The small molecule below binds the protein below.
Small molecule (SMILES): CC(C)C[C@H](NC(=O)[C@@H](N)CC(=O)O)C(=O)N1CCC[C@H]1C(=O)N[C@@H](Cc1ccccc1)C(=O)O

Binding-site contacts:
Ligand atom OXT contacts residue ALA60 of chain 1.A at 3.9 Å.
Ligand atom N contacts residue ARG48 of chain 1.A at 3.7 Å.
Ligand atom CZ contacts residue THR44 of chain 1.A at 3.1 Å.
Ligand atom CB contacts residue PHE64 of chain 1.A at 3.5 Å (hydrophobic).
Ligand atom CD2 contacts residue ARG48 of chain 1.A at 3.7 Å.
Ligand atom CD2 contacts residue ILE18 of chain 1.A at 3.7 Å (hydrophobic).
Ligand atom O contacts residue ALA60 of chain 1.A at 4.0 Å.
Ligand atom CD1 contacts residue ILE19 of chain 1.A at 3.8 Å (hydrophobic).
Ligand atom C contacts residue ALA60 of chain 1.A at 3.6 Å (hydrophobic).
Ligand atom CZ contacts residue PHE40 of chain 1.A at 3.6 Å (hydrophobic).
Ligand atom C contacts residue ARG48 of chain 1.A at 3.0 Å.
Ligand atom CG contacts residue THR44 of chain 1.A at 3.6 Å.
Ligand atom CG contacts residue ARG48 of chain 1.A at 3.8 Å.
Ligand atom CD1 contacts residue LEU47 of chain 1.A at 4.0 Å (hydrophobic).
Ligand atom O contacts residue ALA60 of chain 1.A at 3.5 Å (h-bond).
Ligand atom CB contacts residue VAL63 of chain 1.A at 3.6 Å (hydrophobic).
Ligand atom C contacts residue ALA60 of chain 1.A at 3.3 Å (hydrophobic).
Ligand atom O contacts residue PHE64 of chain 1.A at 3.4 Å.
Ligand atom CE1 contacts residue PHE40 of chain 1.A at 3.9 Å (hydrophobic).
Ligand atom CA contacts residue ARG48 of chain 1.A at 3.6 Å.
Ligand atom CD contacts residue THR44 of chain 1.A at 3.9 Å.
Ligand atom CB contacts residue ARG48 of chain 1.A at 3.8 Å.
Ligand atom CG contacts residue PHE64 of chain 1.A at 3.6 Å (hydrophobic).
Ligand atom CB contacts residue ARG51 of chain 1.A at 3.8 Å.
Ligand atom CB contacts residue ARG48 of chain 1.A at 3.4 Å.
Ligand atom CE1 contacts residue THR44 of chain 1.A at 3.4 Å.
Ligand atom CA contacts residue ARG51 of chain 1.A at 3.8 Å.
Ligand atom CZ contacts residue ILE18 of chain 1.A at 3.9 Å (hydrophobic).
Ligand atom O contacts residue PRO20 of chain 1.A at 3.8 Å.
Ligand atom CB contacts residue LEU47 of chain 1.A at 3.8 Å (hydrophobic).
Ligand atom CE2 contacts residue ILE18 of chain 1.A at 3.9 Å (hydrophobic).
Ligand atom O contacts residue ALA60 of chain 1.A at 3.6 Å.
Ligand atom N contacts residue ALA60 of chain 1.A at 3.9 Å.
Ligand atom CA contacts residue ALA60 of chain 1.A at 3.3 Å (hydrophobic).
Ligand atom CD2 contacts residue PHE64 of chain 1.A at 3.6 Å (hydrophobic).
Ligand atom O contacts residue ARG51 of chain 1.A at 2.9 Å (salt-bridge).
Ligand atom CG contacts residue LEU47 of chain 1.A at 3.7 Å (hydrophobic).
Ligand atom O contacts residue ARG48 of chain 1.A at 2.7 Å (salt-bridge).
Ligand atom O contacts residue VAL63 of chain 1.A at 4.0 Å.
Ligand atom C contacts residue ARG51 of chain 1.A at 3.7 Å.

Sequence of chain 1.A:
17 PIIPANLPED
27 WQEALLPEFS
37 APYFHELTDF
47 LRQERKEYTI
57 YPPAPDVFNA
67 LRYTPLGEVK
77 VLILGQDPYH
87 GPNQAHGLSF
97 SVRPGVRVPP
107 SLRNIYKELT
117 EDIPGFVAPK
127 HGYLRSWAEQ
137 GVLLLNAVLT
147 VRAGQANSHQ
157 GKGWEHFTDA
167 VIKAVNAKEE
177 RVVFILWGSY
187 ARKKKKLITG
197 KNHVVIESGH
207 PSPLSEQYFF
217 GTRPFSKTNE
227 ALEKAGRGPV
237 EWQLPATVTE